The small molecule below binds the protein below.
Small molecule (SMILES): CC(=O)N[C@H]1[C@H](O[C@H]2[C@H](O)[C@@H](NC(C)=O)CO[C@@H]2CO)O[C@H](CO)[C@@H](O[C@H]2O[C@H](CO)[C@@H](O)[C@H](O)[C@@H]2O)[C@@H]1O

Binding-site contacts:
Ligand atom C7 contacts residue THR198 of chain 1.A at 4.4 Å.
Ligand atom C1 contacts residue THR198 of chain 1.A at 3.2 Å.
Ligand atom O7 contacts residue ASN196 of chain 1.A at 3.5 Å (h-bond).
Ligand atom C8 contacts residue ILE161 of chain 1.A at 3.4 Å (hydrophobic).
Ligand atom C8 contacts residue ASN196 of chain 1.A at 4.5 Å.
Ligand atom O7 contacts residue THR198 of chain 1.A at 4.1 Å.
Ligand atom C7 contacts residue ASN196 of chain 1.A at 3.4 Å.
Ligand atom C6 contacts residue GLU199 of chain 1.A at 4.1 Å.
Ligand atom C5 contacts residue ASN196 of chain 1.A at 3.7 Å.
Ligand atom N2 contacts residue ASN196 of chain 1.A at 2.8 Å (h-bond).
Ligand atom C3 contacts residue ASN196 of chain 1.A at 3.7 Å.
Ligand atom C1 contacts residue ASN196 of chain 1.A at 1.5 Å.
Ligand atom N2 contacts residue ILE161 of chain 1.A at 3.5 Å.
Ligand atom C2 contacts residue ASN196 of chain 1.A at 2.3 Å.
Ligand atom O5 contacts residue ASN196 of chain 1.A at 2.4 Å (h-bond).
Ligand atom C8 contacts residue THR155 of chain 1.A at 4.5 Å.
Ligand atom C7 contacts residue ILE161 of chain 1.A at 3.7 Å (hydrophobic).
Ligand atom O5 contacts residue THR198 of chain 1.A at 3.5 Å (h-bond).
Ligand atom C8 contacts residue GLN194 of chain 1.A at 4.4 Å.
Ligand atom C2 contacts residue THR198 of chain 1.A at 4.3 Å.
Ligand atom C4 contacts residue ASN196 of chain 1.A at 4.2 Å.
Ligand atom C5 contacts residue THR198 of chain 1.A at 3.7 Å.
Ligand atom O7 contacts residue LYS234 of chain 1.A at 4.2 Å.
Ligand atom O6 contacts residue GLU199 of chain 1.A at 3.9 Å.
Ligand atom C1 contacts residue ILE161 of chain 1.A at 4.5 Å (hydrophobic).
Ligand atom C8 contacts residue THR198 of chain 1.A at 4.4 Å.
Ligand atom C6 contacts residue THR198 of chain 1.A at 4.0 Å.

Sequence of chain 1.A:
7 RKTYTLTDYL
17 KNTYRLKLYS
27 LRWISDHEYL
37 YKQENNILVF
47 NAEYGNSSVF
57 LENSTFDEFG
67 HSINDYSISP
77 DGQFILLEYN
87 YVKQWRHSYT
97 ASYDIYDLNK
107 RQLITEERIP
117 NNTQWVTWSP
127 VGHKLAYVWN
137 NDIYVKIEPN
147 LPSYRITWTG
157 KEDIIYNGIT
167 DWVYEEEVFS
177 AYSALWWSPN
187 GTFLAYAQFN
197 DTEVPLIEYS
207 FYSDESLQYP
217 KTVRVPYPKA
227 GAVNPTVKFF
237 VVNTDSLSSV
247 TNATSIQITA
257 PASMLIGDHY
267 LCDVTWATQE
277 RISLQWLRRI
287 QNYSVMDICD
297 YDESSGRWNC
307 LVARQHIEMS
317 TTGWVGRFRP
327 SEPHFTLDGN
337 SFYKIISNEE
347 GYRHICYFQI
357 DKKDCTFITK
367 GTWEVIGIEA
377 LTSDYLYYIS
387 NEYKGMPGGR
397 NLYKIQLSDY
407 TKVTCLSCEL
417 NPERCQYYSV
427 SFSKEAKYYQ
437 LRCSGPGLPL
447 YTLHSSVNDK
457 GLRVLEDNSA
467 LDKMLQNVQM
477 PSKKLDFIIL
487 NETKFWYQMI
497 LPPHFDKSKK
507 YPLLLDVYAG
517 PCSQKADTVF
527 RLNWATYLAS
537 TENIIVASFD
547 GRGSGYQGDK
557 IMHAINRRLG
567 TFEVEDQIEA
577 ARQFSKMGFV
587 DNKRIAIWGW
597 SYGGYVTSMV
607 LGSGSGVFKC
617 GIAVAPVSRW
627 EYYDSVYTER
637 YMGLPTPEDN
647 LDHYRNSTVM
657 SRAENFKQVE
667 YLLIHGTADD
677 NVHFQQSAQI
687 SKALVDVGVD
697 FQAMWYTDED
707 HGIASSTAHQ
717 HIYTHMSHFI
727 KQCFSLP